A small-molecule ligand and the protein it binds are described below.
Small molecule (SMILES): CC[C@H](C)[C@H](NC(=O)[C@@H](N)CC(=O)O)C(=O)N1CCC[C@H]1C(=O)N[C@@H](Cc1ccccc1)C(=O)O

Sequence of chain 1.A:
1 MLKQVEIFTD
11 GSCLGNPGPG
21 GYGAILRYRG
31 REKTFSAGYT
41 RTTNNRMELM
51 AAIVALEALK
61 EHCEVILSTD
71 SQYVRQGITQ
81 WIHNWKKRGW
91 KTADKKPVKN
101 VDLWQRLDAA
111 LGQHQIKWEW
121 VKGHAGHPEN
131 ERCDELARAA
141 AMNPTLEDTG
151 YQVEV

Binding-site contacts:
Ligand atom CE1 contacts residue LYS33 of chain 1.A at 3.8 Å.
Ligand atom CD2 contacts residue LEU59 of chain 1.A at 3.9 Å (hydrophobic).
Ligand atom CE2 contacts residue LEU26 of chain 1.A at 3.9 Å (hydrophobic).
Ligand atom C contacts residue LYS3 of chain 1.A at 3.5 Å.
Ligand atom CZ contacts residue TYR28 of chain 1.A at 3.7 Å (hydrophobic).
Ligand atom C contacts residue LYS60 of chain 1.A at 3.5 Å.
Ligand atom CZ contacts residue ARG31 of chain 1.A at 3.8 Å.
Ligand atom O contacts residue LEU59 of chain 1.A at 3.5 Å.
Ligand atom CD1 contacts residue ARG31 of chain 1.A at 3.8 Å.
Ligand atom CB contacts residue LEU26 of chain 1.A at 3.7 Å (hydrophobic).
Ligand atom CD1 contacts residue LYS33 of chain 1.A at 3.9 Å.
Ligand atom CZ contacts residue LEU26 of chain 1.A at 3.7 Å (hydrophobic).
Ligand atom CG contacts residue CYS63 of chain 1.A at 4.0 Å (hydrophobic).
Ligand atom CA contacts residue ALA58 of chain 1.A at 3.9 Å (hydrophobic).
Ligand atom OXT contacts residue LYS60 of chain 1.A at 4.0 Å.
Ligand atom CG contacts residue LEU26 of chain 1.A at 3.6 Å (hydrophobic).
Ligand atom CB contacts residue CYS63 of chain 1.A at 3.9 Å (hydrophobic).
Ligand atom CA contacts residue TYR28 of chain 1.A at 4.0 Å (hydrophobic).
Ligand atom CE2 contacts residue VAL5 of chain 1.A at 4.1 Å (hydrophobic).
Ligand atom O contacts residue TYR28 of chain 1.A at 3.7 Å.
Ligand atom OD2 contacts residue ARG31 of chain 1.A at 4.0 Å.
Ligand atom O contacts residue LYS60 of chain 1.A at 2.9 Å (salt-bridge).
Ligand atom CA contacts residue LYS3 of chain 1.A at 3.8 Å.
Ligand atom CD2 contacts residue LEU26 of chain 1.A at 3.8 Å (hydrophobic).
Ligand atom CZ contacts residue ARG27 of chain 1.A at 4.1 Å.
Ligand atom CG1 contacts residue TYR28 of chain 1.A at 4.1 Å (hydrophobic).
Ligand atom CE2 contacts residue TYR28 of chain 1.A at 3.6 Å (hydrophobic).
Ligand atom OD2 contacts residue TYR28 of chain 1.A at 3.9 Å.
Ligand atom CB contacts residue ALA58 of chain 1.A at 3.8 Å (hydrophobic).
Ligand atom OXT contacts residue LYS33 of chain 1.A at 4.0 Å.
Ligand atom CE1 contacts residue LEU26 of chain 1.A at 4.0 Å (hydrophobic).
Ligand atom O contacts residue ALA58 of chain 1.A at 4.1 Å.
Ligand atom O contacts residue LYS3 of chain 1.A at 2.6 Å (salt-bridge).
Ligand atom CB contacts residue GLU61 of chain 1.A at 3.8 Å.
Ligand atom CB contacts residue ARG31 of chain 1.A at 4.2 Å.
Ligand atom N contacts residue LYS60 of chain 1.A at 3.8 Å.
Ligand atom CG contacts residue VAL5 of chain 1.A at 3.8 Å (hydrophobic).
Ligand atom CD contacts residue TYR28 of chain 1.A at 3.6 Å (hydrophobic).
Ligand atom OD1 contacts residue LYS3 of chain 1.A at 3.6 Å (salt-bridge).
Ligand atom CA contacts residue LYS60 of chain 1.A at 3.7 Å.